Sequence of chain 1.A:
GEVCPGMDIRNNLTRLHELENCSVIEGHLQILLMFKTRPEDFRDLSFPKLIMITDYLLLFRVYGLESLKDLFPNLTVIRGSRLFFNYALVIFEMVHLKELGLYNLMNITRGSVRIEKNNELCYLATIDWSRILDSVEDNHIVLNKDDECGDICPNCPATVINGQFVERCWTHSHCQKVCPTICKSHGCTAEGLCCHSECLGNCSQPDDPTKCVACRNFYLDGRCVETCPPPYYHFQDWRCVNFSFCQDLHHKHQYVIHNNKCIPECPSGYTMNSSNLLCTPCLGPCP

The small molecule below binds the protein below.
Small molecule (SMILES): CC(=O)N[C@@H]1[C@@H](O)[C@H](O)[C@@H](CO)O[C@H]1O

Binding-site contacts:
Ligand atom C1 contacts residue ASN25 of chain 1.A at 1.4 Å.
Ligand atom N2 contacts residue GLU24 of chain 1.A at 3.1 Å (salt-bridge).
Ligand atom C3 contacts residue ASN25 of chain 1.A at 3.8 Å.
Ligand atom C4 contacts residue GLU24 of chain 1.A at 4.5 Å.
Ligand atom C7 contacts residue ASN25 of chain 1.A at 3.1 Å.
Ligand atom C4 contacts residue ASN25 of chain 1.A at 4.2 Å.
Ligand atom O5 contacts residue GLU24 of chain 1.A at 4.2 Å.
Ligand atom C5 contacts residue GLU24 of chain 1.A at 4.3 Å.
Ligand atom O3 contacts residue GLU24 of chain 1.A at 4.5 Å.
Ligand atom C2 contacts residue ASN25 of chain 1.A at 2.5 Å.
Ligand atom N2 contacts residue ASN25 of chain 1.A at 3.0 Å (h-bond).
Ligand atom C7 contacts residue GLU24 of chain 1.A at 4.1 Å.
Ligand atom O5 contacts residue ASN25 of chain 1.A at 2.3 Å (h-bond).
Ligand atom C8 contacts residue HIS21 of chain 1.A at 4.3 Å.
Ligand atom O7 contacts residue GLU6 of chain 1.A at 2.9 Å (salt-bridge).
Ligand atom C7 contacts residue GLU6 of chain 1.A at 4.1 Å.
Ligand atom C5 contacts residue ASN25 of chain 1.A at 3.6 Å.
Ligand atom C8 contacts residue GLU22 of chain 1.A at 3.8 Å.
Ligand atom C8 contacts residue GLU24 of chain 1.A at 4.4 Å.
Ligand atom C1 contacts residue GLU24 of chain 1.A at 3.3 Å.
Ligand atom C8 contacts residue ASN25 of chain 1.A at 4.4 Å.
Ligand atom C2 contacts residue GLU24 of chain 1.A at 3.5 Å.
Ligand atom O7 contacts residue ASN25 of chain 1.A at 2.8 Å (h-bond).
Ligand atom C3 contacts residue GLU24 of chain 1.A at 3.5 Å.